Binding-site contacts:
Ligand atom C6 contacts residue ASN130 of chain 1.A at 3.7 Å.
Ligand atom C8 contacts residue ASN76 of chain 1.A at 3.5 Å.
Ligand atom C8 contacts residue TRP75 of chain 1.A at 4.2 Å (hydrophobic).
Ligand atom C3 contacts residue ASN76 of chain 1.A at 3.8 Å.
Ligand atom O7 contacts residue ASN76 of chain 1.A at 3.5 Å.
Ligand atom O5 contacts residue ASN76 of chain 1.A at 2.3 Å (h-bond).
Ligand atom O5 contacts residue ASN130 of chain 1.A at 4.2 Å.
Ligand atom C5 contacts residue ASN76 of chain 1.A at 3.6 Å.
Ligand atom C8 contacts residue ASN45 of chain 1.A at 3.6 Å.
Ligand atom C7 contacts residue ASN76 of chain 1.A at 3.1 Å.
Ligand atom C2 contacts residue ASN76 of chain 1.A at 2.5 Å.
Ligand atom C4 contacts residue ASN76 of chain 1.A at 4.1 Å.
Ligand atom O7 contacts residue LYS132 of chain 1.A at 4.3 Å.
Ligand atom C5 contacts residue ASN130 of chain 1.A at 4.1 Å.
Ligand atom C1 contacts residue ASN76 of chain 1.A at 1.4 Å.
Ligand atom N2 contacts residue ASN76 of chain 1.A at 3.0 Å.

The protein below binds the small molecule below.
Small molecule (SMILES): CC(=O)N[C@@H]1[C@@H](O)[C@H](O)[C@@H](CO)O[C@H]1O

Sequence of chain 1.A:
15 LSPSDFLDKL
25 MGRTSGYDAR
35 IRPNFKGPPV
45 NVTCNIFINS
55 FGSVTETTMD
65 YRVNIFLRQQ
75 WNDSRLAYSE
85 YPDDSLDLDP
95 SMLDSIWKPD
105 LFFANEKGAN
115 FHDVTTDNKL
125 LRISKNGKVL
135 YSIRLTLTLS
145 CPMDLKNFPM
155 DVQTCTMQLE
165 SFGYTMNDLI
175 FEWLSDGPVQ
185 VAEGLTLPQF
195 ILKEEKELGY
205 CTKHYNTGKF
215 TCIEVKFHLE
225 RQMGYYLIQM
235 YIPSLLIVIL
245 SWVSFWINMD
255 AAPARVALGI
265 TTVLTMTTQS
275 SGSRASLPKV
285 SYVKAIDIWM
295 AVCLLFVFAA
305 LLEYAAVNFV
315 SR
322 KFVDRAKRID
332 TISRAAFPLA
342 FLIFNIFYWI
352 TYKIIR